Binding-site contacts:
Ligand atom C7 contacts residue ASN113 of chain 1.H at 4.2 Å.
Ligand atom C7 contacts residue ASN125 of chain 1.H at 2.9 Å.
Ligand atom C1 contacts residue ASN125 of chain 1.H at 1.4 Å.
Ligand atom C2 contacts residue ASN125 of chain 1.H at 2.4 Å.
Ligand atom O7 contacts residue ASN125 of chain 1.H at 2.8 Å (h-bond).
Ligand atom O6 contacts residue VAL42 of chain 1.H at 3.5 Å.
Ligand atom O7 contacts residue ASN113 of chain 1.H at 3.1 Å (h-bond).
Ligand atom C4 contacts residue ASN125 of chain 1.H at 4.2 Å.
Ligand atom N2 contacts residue ASN125 of chain 1.H at 2.7 Å (h-bond).
Ligand atom O5 contacts residue ASN125 of chain 1.H at 2.5 Å (h-bond).
Ligand atom C5 contacts residue ASN125 of chain 1.H at 3.8 Å.
Ligand atom C2 contacts residue ASN113 of chain 1.H at 4.5 Å.
Ligand atom O6 contacts residue ASN125 of chain 1.H at 4.4 Å.
Ligand atom C3 contacts residue ASN125 of chain 1.H at 3.7 Å.
Ligand atom O5 contacts residue ASN113 of chain 1.H at 3.8 Å.
Ligand atom C8 contacts residue ASN125 of chain 1.H at 4.1 Å.
Ligand atom O7 contacts residue LYS115 of chain 1.H at 4.2 Å.
Ligand atom O6 contacts residue SER127 of chain 1.H at 3.8 Å.
Ligand atom O7 contacts residue ASN114 of chain 1.H at 3.8 Å.

Sequence of chain 1.H:
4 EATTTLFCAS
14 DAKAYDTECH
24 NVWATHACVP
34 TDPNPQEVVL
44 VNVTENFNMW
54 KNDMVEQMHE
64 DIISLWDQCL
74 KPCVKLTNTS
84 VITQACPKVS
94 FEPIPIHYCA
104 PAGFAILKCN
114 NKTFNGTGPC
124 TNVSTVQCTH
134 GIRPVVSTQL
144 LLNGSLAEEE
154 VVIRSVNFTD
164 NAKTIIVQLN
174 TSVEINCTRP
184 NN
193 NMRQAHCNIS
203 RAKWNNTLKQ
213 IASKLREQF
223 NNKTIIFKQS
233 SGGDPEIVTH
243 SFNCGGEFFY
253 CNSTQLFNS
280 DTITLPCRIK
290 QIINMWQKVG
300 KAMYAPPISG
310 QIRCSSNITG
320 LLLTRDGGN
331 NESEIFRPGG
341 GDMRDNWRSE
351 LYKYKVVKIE

This small molecule binds to this protein.
Small molecule (SMILES): CC(=O)N[C@@H]1[C@@H](O)[C@H](O)[C@@H](CO)O[C@H]1O